A protein and the small-molecule ligand that binds it are described below.
Small molecule (SMILES): CC(C)CCC[C@@H](C)[C@H]1CC[C@H]2[C@@H]3CC=C4C[C@@H](OC(=O)CCC(=O)O)CC[C@]4(C)[C@H]3CC[C@]12C

Sequence of chain 1.A:
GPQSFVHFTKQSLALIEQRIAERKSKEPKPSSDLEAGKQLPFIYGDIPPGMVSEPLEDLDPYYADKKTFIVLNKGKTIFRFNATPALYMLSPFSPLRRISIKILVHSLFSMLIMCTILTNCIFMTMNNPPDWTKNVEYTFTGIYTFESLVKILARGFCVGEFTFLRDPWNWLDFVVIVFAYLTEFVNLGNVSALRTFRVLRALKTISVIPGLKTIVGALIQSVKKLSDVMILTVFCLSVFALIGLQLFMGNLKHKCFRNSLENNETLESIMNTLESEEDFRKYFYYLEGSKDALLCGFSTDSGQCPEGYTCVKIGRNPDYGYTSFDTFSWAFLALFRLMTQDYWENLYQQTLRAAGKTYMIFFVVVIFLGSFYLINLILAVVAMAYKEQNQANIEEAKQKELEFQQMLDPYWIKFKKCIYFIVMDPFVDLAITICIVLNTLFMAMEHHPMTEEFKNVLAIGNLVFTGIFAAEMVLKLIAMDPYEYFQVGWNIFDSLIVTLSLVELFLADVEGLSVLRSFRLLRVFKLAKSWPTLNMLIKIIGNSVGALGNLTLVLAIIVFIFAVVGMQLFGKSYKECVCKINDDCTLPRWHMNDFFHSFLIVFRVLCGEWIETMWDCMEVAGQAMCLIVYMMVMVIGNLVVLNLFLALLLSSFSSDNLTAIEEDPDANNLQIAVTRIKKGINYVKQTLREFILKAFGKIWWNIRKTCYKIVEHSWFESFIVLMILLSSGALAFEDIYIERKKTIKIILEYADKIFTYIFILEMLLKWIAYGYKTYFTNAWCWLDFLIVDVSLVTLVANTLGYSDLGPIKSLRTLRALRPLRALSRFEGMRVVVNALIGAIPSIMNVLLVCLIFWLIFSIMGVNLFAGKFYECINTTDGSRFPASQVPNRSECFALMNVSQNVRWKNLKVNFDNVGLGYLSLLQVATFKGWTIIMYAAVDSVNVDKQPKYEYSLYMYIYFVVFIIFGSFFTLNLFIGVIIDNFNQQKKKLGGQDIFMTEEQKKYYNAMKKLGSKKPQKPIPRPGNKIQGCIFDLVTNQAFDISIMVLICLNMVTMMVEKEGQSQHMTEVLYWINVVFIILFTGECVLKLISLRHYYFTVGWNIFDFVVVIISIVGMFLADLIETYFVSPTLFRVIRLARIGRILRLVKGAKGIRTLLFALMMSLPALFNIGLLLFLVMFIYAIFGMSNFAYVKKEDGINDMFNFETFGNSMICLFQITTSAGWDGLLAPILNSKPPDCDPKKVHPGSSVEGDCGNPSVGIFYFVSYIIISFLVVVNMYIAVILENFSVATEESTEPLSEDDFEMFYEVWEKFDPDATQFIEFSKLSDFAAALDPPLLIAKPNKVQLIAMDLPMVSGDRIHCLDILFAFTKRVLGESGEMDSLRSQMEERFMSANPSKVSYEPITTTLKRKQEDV

Binding-site contacts:
Ligand atom CBC contacts residue THR1298 of chain 1.A at 4.0 Å.
Ligand atom CAP contacts residue PHE1297 of chain 1.A at 3.8 Å (hydrophobic).
Ligand atom CAU contacts residue TYR1293 of chain 1.A at 3.5 Å (hydrophobic).
Ligand atom CAR contacts residue THR1298 of chain 1.A at 4.2 Å.
Ligand atom CAQ contacts residue PHE1297 of chain 1.A at 4.2 Å (hydrophobic).
Ligand atom CBG contacts residue PHE1297 of chain 1.A at 3.9 Å (hydrophobic).
Ligand atom CAB contacts residue LPE1 of chain 1.EA at 3.7 Å.
Ligand atom CAR contacts residue LYS1294 of chain 1.A at 4.4 Å.
Ligand atom OAG contacts residue THR1298 of chain 1.A at 4.4 Å.
Ligand atom CBE contacts residue PHE1297 of chain 1.A at 3.8 Å (hydrophobic).
Ligand atom CAS contacts residue LYS1294 of chain 1.A at 4.4 Å.
Ligand atom CBE contacts residue TYR1293 of chain 1.A at 4.2 Å (hydrophobic).
Ligand atom CAU contacts residue LYS1294 of chain 1.A at 4.3 Å.
Ligand atom CBI contacts residue PHE1297 of chain 1.A at 4.3 Å (hydrophobic).
Ligand atom CAC contacts residue TYR1293 of chain 1.A at 4.1 Å (hydrophobic).
Ligand atom CAO contacts residue TYR1293 of chain 1.A at 4.4 Å (hydrophobic).
Ligand atom CAC contacts residue LPE1 of chain 1.FA at 2.7 Å.
Ligand atom CAT contacts residue THR1298 of chain 1.A at 3.8 Å.
Ligand atom CAT contacts residue LYS1294 of chain 1.A at 4.0 Å.
Ligand atom CBI contacts residue TYR1293 of chain 1.A at 4.4 Å (hydrophobic).
Ligand atom CAU contacts residue LPE1 of chain 1.FA at 4.4 Å.
Ligand atom CAK contacts residue PHE1297 of chain 1.A at 4.3 Å (hydrophobic).
Ligand atom CBB contacts residue LPE1 of chain 1.FA at 4.2 Å.